A small-molecule ligand and the protein it binds are described below.
Small molecule (SMILES): CC(=O)N[C@@H]1[C@@H](O)[C@H](O)[C@@H](CO)O[C@H]1O

Sequence of chain 1.E:
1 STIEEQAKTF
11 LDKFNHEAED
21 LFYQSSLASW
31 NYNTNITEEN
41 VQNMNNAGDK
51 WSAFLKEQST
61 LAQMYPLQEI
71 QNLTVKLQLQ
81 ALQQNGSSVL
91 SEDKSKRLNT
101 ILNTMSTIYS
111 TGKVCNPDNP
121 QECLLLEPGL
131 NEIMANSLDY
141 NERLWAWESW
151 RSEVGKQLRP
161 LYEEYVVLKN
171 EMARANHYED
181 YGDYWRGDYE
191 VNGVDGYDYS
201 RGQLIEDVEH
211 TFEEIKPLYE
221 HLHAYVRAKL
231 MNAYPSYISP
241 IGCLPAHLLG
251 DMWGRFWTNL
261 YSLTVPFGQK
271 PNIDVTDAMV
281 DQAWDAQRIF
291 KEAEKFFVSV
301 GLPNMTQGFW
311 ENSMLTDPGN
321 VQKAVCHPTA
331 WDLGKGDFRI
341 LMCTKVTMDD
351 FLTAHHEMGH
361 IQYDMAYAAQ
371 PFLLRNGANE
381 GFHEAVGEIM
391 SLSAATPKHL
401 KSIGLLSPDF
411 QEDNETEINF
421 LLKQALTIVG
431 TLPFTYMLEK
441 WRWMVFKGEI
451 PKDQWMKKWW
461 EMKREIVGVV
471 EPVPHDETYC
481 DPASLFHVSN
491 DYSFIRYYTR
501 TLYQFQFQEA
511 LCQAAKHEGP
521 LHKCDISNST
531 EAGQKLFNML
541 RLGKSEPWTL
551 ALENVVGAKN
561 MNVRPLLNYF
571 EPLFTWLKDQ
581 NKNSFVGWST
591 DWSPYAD

Binding-site contacts:
Ligand atom C4 contacts residue ASN35 of chain 1.E at 4.2 Å.
Ligand atom C6 contacts residue THR37 of chain 1.E at 3.6 Å.
Ligand atom O7 contacts residue ASN35 of chain 1.E at 3.9 Å.
Ligand atom N2 contacts residue GLN322 of chain 1.E at 4.1 Å.
Ligand atom C2 contacts residue ASN35 of chain 1.E at 2.5 Å.
Ligand atom C5 contacts residue ASN35 of chain 1.E at 3.7 Å.
Ligand atom O5 contacts residue ASN35 of chain 1.E at 2.4 Å (h-bond).
Ligand atom C8 contacts residue GLN322 of chain 1.E at 3.8 Å.
Ligand atom O5 contacts residue ASN40 of chain 1.E at 4.2 Å.
Ligand atom O6 contacts residue GLU39 of chain 1.E at 3.4 Å (salt-bridge).
Ligand atom N2 contacts residue ASN35 of chain 1.E at 2.9 Å (h-bond).
Ligand atom C1 contacts residue ASN35 of chain 1.E at 1.4 Å.
Ligand atom O5 contacts residue THR37 of chain 1.E at 3.4 Å.
Ligand atom C7 contacts residue GLN322 of chain 1.E at 4.3 Å.
Ligand atom C6 contacts residue GLU39 of chain 1.E at 4.2 Å.
Ligand atom O6 contacts residue THR37 of chain 1.E at 2.9 Å (h-bond).
Ligand atom C5 contacts residue THR37 of chain 1.E at 3.8 Å.
Ligand atom C7 contacts residue ASN35 of chain 1.E at 3.6 Å.
Ligand atom C3 contacts residue ASN35 of chain 1.E at 3.8 Å.
Ligand atom C1 contacts residue THR37 of chain 1.E at 4.2 Å.